This protein binds this small molecule.
Small molecule (SMILES): CCc1nc(N)nc(N)c1-c1ccc(OCCCOc2ccc(-c3c(N)nc(N)nc3CC)cc2)cc1

Sequence of chain 1.B:
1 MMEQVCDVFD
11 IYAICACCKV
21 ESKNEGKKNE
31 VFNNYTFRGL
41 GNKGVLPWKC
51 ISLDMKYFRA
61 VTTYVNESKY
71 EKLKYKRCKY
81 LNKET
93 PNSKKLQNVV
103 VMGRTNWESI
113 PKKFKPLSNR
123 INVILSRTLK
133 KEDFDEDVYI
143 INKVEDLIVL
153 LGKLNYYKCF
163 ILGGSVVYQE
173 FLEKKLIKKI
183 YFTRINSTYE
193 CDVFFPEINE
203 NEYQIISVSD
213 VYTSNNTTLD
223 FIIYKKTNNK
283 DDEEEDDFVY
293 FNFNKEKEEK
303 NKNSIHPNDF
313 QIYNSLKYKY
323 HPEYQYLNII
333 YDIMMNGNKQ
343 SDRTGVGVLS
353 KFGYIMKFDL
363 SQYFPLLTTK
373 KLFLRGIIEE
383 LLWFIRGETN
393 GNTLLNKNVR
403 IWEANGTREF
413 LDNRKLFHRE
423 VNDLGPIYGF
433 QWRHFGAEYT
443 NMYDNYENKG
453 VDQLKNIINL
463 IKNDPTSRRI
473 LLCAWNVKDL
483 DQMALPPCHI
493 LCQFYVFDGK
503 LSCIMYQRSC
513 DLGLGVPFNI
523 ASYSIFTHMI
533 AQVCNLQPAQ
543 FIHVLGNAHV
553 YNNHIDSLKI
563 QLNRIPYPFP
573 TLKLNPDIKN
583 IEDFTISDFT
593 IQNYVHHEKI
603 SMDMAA

Binding-site contacts:
Ligand atom C29 contacts residue CYS15 of chain 1.B at 3.8 Å (hydrophobic).
Ligand atom N37 contacts residue ASP54 of chain 1.B at 3.0 Å (salt-bridge).
Ligand atom C10 contacts residue MET55 of chain 1.B at 3.8 Å (hydrophobic).
Ligand atom C28 contacts residue PHE58 of chain 1.B at 3.7 Å (hydrophobic).
Ligand atom N36 contacts residue ILE14 of chain 1.B at 2.5 Å (h-bond).
Ligand atom C35 contacts residue MET55 of chain 1.B at 3.5 Å (hydrophobic).
Ligand atom N30 contacts residue ALA16 of chain 1.B at 3.4 Å (h-bond).
Ligand atom C33 contacts residue ASP54 of chain 1.B at 3.6 Å.
Ligand atom C34 contacts residue ASP54 of chain 1.B at 4.0 Å.
Ligand atom N30 contacts residue ILE14 of chain 1.B at 3.4 Å (h-bond).
Ligand atom N30 contacts residue PHE58 of chain 1.B at 3.7 Å.
Ligand atom N32 contacts residue PHE58 of chain 1.B at 3.7 Å.
Ligand atom C26 contacts residue PHE58 of chain 1.B at 3.9 Å (hydrophobic).
Ligand atom C20 contacts residue ILE112 of chain 1.B at 3.8 Å (hydrophobic).
Ligand atom C29 contacts residue ILE14 of chain 1.B at 3.4 Å (hydrophobic).
Ligand atom C31 contacts residue ALA16 of chain 1.B at 3.6 Å (hydrophobic).
Ligand atom C33 contacts residue PHE58 of chain 1.B at 3.8 Å (hydrophobic).
Ligand atom N37 contacts residue ALA16 of chain 1.B at 3.7 Å.
Ligand atom C35 contacts residue PHE58 of chain 1.B at 3.6 Å (hydrophobic).
Ligand atom N37 contacts residue CYS15 of chain 1.B at 2.9 Å (h-bond).
Ligand atom C22 contacts residue ASN108 of chain 1.B at 3.5 Å.
Ligand atom N32 contacts residue ALA16 of chain 1.B at 3.7 Å.
Ligand atom C20 contacts residue ASN108 of chain 1.B at 3.7 Å.
Ligand atom C29 contacts residue PHE58 of chain 1.B at 3.7 Å (hydrophobic).
Ligand atom C23 contacts residue ASN108 of chain 1.B at 3.7 Å.
Ligand atom C31 contacts residue PHE58 of chain 1.B at 3.7 Å (hydrophobic).
Ligand atom O21 contacts residue ASN108 of chain 1.B at 2.7 Å (h-bond).
Ligand atom C31 contacts residue CYS15 of chain 1.B at 3.5 Å (hydrophobic).
Ligand atom C9 contacts residue LEU119 of chain 1.B at 3.8 Å (hydrophobic).
Ligand atom N37 contacts residue THR185 of chain 1.B at 3.4 Å (h-bond).
Ligand atom N36 contacts residue CYS15 of chain 1.B at 3.6 Å.
Ligand atom N32 contacts residue ASP54 of chain 1.B at 2.6 Å (salt-bridge).
Ligand atom N36 contacts residue TYR170 of chain 1.B at 3.5 Å (h-bond).
Ligand atom C10 contacts residue LEU119 of chain 1.B at 3.9 Å (hydrophobic).
Ligand atom C18 contacts residue LEU46 of chain 1.B at 4.0 Å (hydrophobic).
Ligand atom C31 contacts residue ASP54 of chain 1.B at 3.1 Å.
Ligand atom C4 contacts residue PHE116 of chain 1.B at 3.9 Å (hydrophobic).
Ligand atom N3 contacts residue PHE116 of chain 1.B at 3.8 Å.
Ligand atom C2 contacts residue PHE116 of chain 1.B at 3.9 Å (hydrophobic).
Ligand atom N30 contacts residue CYS15 of chain 1.B at 3.1 Å.